Sequence of chain 1.A:
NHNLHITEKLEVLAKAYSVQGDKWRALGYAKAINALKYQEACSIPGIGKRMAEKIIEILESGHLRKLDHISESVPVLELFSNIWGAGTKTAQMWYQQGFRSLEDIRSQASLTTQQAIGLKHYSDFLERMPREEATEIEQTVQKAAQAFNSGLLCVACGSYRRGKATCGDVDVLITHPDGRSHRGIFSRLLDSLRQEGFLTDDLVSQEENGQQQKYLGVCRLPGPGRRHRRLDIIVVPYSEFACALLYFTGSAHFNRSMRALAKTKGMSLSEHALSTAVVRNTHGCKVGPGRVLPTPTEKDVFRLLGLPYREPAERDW

This protein binds this small molecule.
Small molecule (SMILES): Nc1ccn([C@H]2C[C@H](O[P](=O)(O)OC[C@H]3O[C@@H](n4cnc5c(=O)nc(N)[nH]c54)C[C@@H]3O)[C@@H](CO[P](=O)(O)O[C@H]3C[C@H](n4ccc(N)nc4=O)O[C@@H]3CO[P](=O)(O)O[C@H]3C[C@H](n4cnc5c(=O)nc(N)[nH]c54)O[C@@H]3COP(=O)(O)O)O2)c(=O)n1

Binding-site contacts:
Ligand atom N2 contacts residue TRP24 of chain 1.A at 3.6 Å.
Ligand atom C2' contacts residue GLY28 of chain 1.A at 3.7 Å.
Ligand atom O5' contacts residue LYS62 of chain 1.A at 3.7 Å.
Ligand atom O5' contacts residue ARG25 of chain 1.A at 3.8 Å.
Ligand atom C4 contacts residue TRP24 of chain 1.A at 3.3 Å (hydrophobic).
Ligand atom N1 contacts residue TRP24 of chain 1.A at 3.4 Å (h-bond).
Ligand atom P contacts residue ARG25 of chain 1.A at 3.4 Å.
Ligand atom N9 contacts residue ARG25 of chain 1.A at 3.6 Å.
Ligand atom C5' contacts residue GLY56 of chain 1.A at 3.5 Å.
Ligand atom OP1 contacts residue MET59 of chain 1.A at 2.9 Å (h-bond).
Ligand atom N3 contacts residue GLY28 of chain 1.A at 3.1 Å.
Ligand atom OP2 contacts residue ARG25 of chain 1.A at 3.5 Å (salt-bridge).
Ligand atom N3 contacts residue TRP24 of chain 1.A at 3.0 Å (h-bond).
Ligand atom C5' contacts residue ARG25 of chain 1.A at 3.8 Å.
Ligand atom O3' contacts residue GLY54 of chain 1.A at 3.4 Å.
Ligand atom P contacts residue GLY54 of chain 1.A at 3.6 Å.
Ligand atom OP2 contacts residue ARG58 of chain 1.A at 2.2 Å (salt-bridge).
Ligand atom OP3 contacts residue LYS62 of chain 1.A at 2.7 Å (salt-bridge).
Ligand atom C5' contacts residue GLY54 of chain 1.A at 3.2 Å.
Ligand atom C8 contacts residue ARG25 of chain 1.A at 3.3 Å.
Ligand atom C5' contacts residue ARG58 of chain 1.A at 3.2 Å.
Ligand atom C1' contacts residue ARG25 of chain 1.A at 3.6 Å.
Ligand atom O5' contacts residue GLY56 of chain 1.A at 3.7 Å.
Ligand atom C4' contacts residue MET59 of chain 1.A at 3.6 Å (hydrophobic).
Ligand atom C2 contacts residue TRP24 of chain 1.A at 3.1 Å (hydrophobic).
Ligand atom OP1 contacts residue GLY56 of chain 1.A at 2.8 Å (h-bond).
Ligand atom O4' contacts residue TYR29 of chain 1.A at 3.5 Å.
Ligand atom C6 contacts residue TRP24 of chain 1.A at 3.8 Å (hydrophobic).
Ligand atom C1' contacts residue GLY28 of chain 1.A at 3.7 Å.
Ligand atom O3' contacts residue MET59 of chain 1.A at 3.2 Å.
Ligand atom OP2 contacts residue ARG58 of chain 1.A at 3.3 Å (salt-bridge).
Ligand atom C5 contacts residue TRP24 of chain 1.A at 3.6 Å (hydrophobic).
Ligand atom C4' contacts residue GLY54 of chain 1.A at 3.1 Å.
Ligand atom OP1 contacts residue GLY54 of chain 1.A at 2.6 Å (h-bond).
Ligand atom OP1 contacts residue PRO53 of chain 1.A at 3.4 Å.
Ligand atom O4' contacts residue ARG25 of chain 1.A at 3.4 Å.
Ligand atom P contacts residue ARG58 of chain 1.A at 3.5 Å.
Ligand atom C4 contacts residue ARG25 of chain 1.A at 3.8 Å.
Ligand atom OP1 contacts residue ARG25 of chain 1.A at 2.8 Å (salt-bridge).
Ligand atom OP1 contacts residue ARG58 of chain 1.A at 3.7 Å.